Sequence of chain 1.D:
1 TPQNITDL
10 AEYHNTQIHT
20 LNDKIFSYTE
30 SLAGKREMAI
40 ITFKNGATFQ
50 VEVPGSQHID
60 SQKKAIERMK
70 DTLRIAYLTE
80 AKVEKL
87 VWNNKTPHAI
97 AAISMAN

A small-molecule ligand and the protein it binds are described below.
Small molecule (SMILES): CC(=O)N[C@H]1[C@H]([C@H](O)[C@H](O)CO)O[C@](C(=O)O)(n2cc(CCC(=O)NCC[C@@H]3O[C@H](CO)[C@H](O)[C@H](O)[C@H]3O)nn2)C[C@@H]1O

Sequence of chain 1.E:
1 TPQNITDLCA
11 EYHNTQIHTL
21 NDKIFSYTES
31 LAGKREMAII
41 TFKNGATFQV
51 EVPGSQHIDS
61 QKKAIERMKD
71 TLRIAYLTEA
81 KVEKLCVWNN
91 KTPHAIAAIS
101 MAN

Binding-site contacts:
Ligand atom CAO contacts residue GLU11 of chain 1.D at 3.6 Å.
Ligand atom O3 contacts residue ASN90 of chain 1.D at 2.7 Å (h-bond).
Ligand atom CBA contacts residue HIS13 of chain 1.D at 3.7 Å.
Ligand atom CAL contacts residue GLU11 of chain 1.D at 3.9 Å.
Ligand atom C6 contacts residue TRP88 of chain 1.D at 3.5 Å (hydrophobic).
Ligand atom O6 contacts residue HIS57 of chain 1.D at 3.9 Å.
Ligand atom OBD contacts residue GLU11 of chain 1.D at 3.2 Å (salt-bridge).
Ligand atom NAN contacts residue GLU11 of chain 1.D at 2.9 Å (salt-bridge).
Ligand atom CAU contacts residue TYR12 of chain 1.D at 3.7 Å (hydrophobic).
Ligand atom OBB contacts residue TYR12 of chain 1.D at 3.4 Å.
Ligand atom OBB contacts residue HIS13 of chain 1.D at 2.6 Å (h-bond).
Ligand atom CAP contacts residue GLU11 of chain 1.D at 3.1 Å.
Ligand atom O4 contacts residue GLN56 of chain 1.D at 3.3 Å.
Ligand atom O3 contacts residue LYS91 of chain 1.D at 2.8 Å (salt-bridge).
Ligand atom OAY contacts residue TYR12 of chain 1.D at 3.5 Å.
Ligand atom C4 contacts residue GLU51 of chain 1.D at 3.3 Å.
Ligand atom C4 contacts residue TRP88 of chain 1.D at 3.6 Å (hydrophobic).
Ligand atom O5 contacts residue GLN56 of chain 1.D at 3.8 Å.
Ligand atom C5 contacts residue TRP88 of chain 1.D at 3.5 Å (hydrophobic).
Ligand atom C3 contacts residue LYS91 of chain 1.D at 3.7 Å.
Ligand atom OBC contacts residue TYR12 of chain 1.D at 3.8 Å.
Ligand atom O4 contacts residue LYS91 of chain 1.D at 2.9 Å (salt-bridge).
Ligand atom OAM contacts residue LYS34 of chain 1.E at 3.9 Å.
Ligand atom C3 contacts residue ASN90 of chain 1.D at 3.6 Å.
Ligand atom CAT contacts residue TYR12 of chain 1.D at 3.7 Å (hydrophobic).
Ligand atom C3 contacts residue TRP88 of chain 1.D at 3.7 Å (hydrophobic).
Ligand atom CAU contacts residue GLY33 of chain 1.E at 3.8 Å.
Ligand atom O2 contacts residue ASN90 of chain 1.D at 2.9 Å (h-bond).
Ligand atom CAK contacts residue TYR12 of chain 1.D at 3.4 Å (hydrophobic).
Ligand atom O6 contacts residue TRP88 of chain 1.D at 3.6 Å.
Ligand atom C4 contacts residue LYS91 of chain 1.D at 3.8 Å.
Ligand atom CAK contacts residue ARG35 of chain 1.E at 3.9 Å.
Ligand atom O6 contacts residue GLN61 of chain 1.D at 3.0 Å (h-bond).
Ligand atom O4 contacts residue GLU51 of chain 1.D at 2.6 Å (salt-bridge).
Ligand atom OAZ contacts residue LYS34 of chain 1.E at 3.9 Å.
Ligand atom O3 contacts residue TRP88 of chain 1.D at 3.8 Å.
Ligand atom CAW contacts residue GLY33 of chain 1.E at 3.6 Å.
Ligand atom NAN contacts residue TYR12 of chain 1.D at 3.7 Å.
Ligand atom OAX contacts residue ILE58 of chain 1.D at 3.8 Å.
Ligand atom C6 contacts residue HIS57 of chain 1.D at 3.8 Å.